A protein and the small-molecule ligand that binds it are described below.
Small molecule (SMILES): CC(=O)N[C@H](Cc1ccccc1)C(=O)N[C@@H](Cc1ccccc1)C(=O)N[C@@H](CCCNC(N)=[NH2+])[C@H](O)CCl

Binding-site contacts:
Ligand atom C17 contacts residue HIS41 of chain 1.B at 3.2 Å.
Ligand atom O2 contacts residue LYS184 of chain 1.B at 3.5 Å.
Ligand atom C25 contacts residue SER182 of chain 1.B at 3.3 Å.
Ligand atom O3 contacts residue GLY185 of chain 1.B at 2.9 Å (h-bond).
Ligand atom N6 contacts residue ASP181 of chain 1.B at 2.9 Å (salt-bridge).
Ligand atom C21 contacts residue SER187 of chain 1.B at 2.4 Å.
Ligand atom C2 contacts residue SER187 of chain 1.B at 1.4 Å.
Ligand atom C22 contacts residue CYS183 of chain 1.B at 3.5 Å (hydrophobic).
Ligand atom C26 contacts residue LYS184 of chain 1.B at 3.4 Å.
Ligand atom O3 contacts residue SER187 of chain 1.B at 2.3 Å (h-bond).
Ligand atom N3 contacts residue SER206 of chain 1.B at 2.8 Å (h-bond).
Ligand atom C22 contacts residue SER206 of chain 1.B at 3.6 Å.
Ligand atom N3 contacts residue HIS41 of chain 1.B at 3.2 Å (h-bond).
Ligand atom N6 contacts residue SER182 of chain 1.B at 3.0 Å (h-bond).
Ligand atom C20 contacts residue THR86 of chain 1.B at 3.2 Å.
Ligand atom N1 contacts residue GLY208 of chain 1.B at 3.0 Å (h-bond).
Ligand atom C1 contacts residue HIS41 of chain 1.B at 1.4 Å.
Ligand atom O1 contacts residue TRP207 of chain 1.B at 3.4 Å.
Ligand atom C17 contacts residue SER206 of chain 1.B at 3.6 Å.
Ligand atom C19 contacts residue ASP90 of chain 1.B at 3.4 Å.
Ligand atom N4 contacts residue GLY208 of chain 1.B at 3.6 Å (h-bond).
Ligand atom C19 contacts residue HIS41 of chain 1.B at 3.6 Å.
Ligand atom C21 contacts residue HIS41 of chain 1.B at 3.4 Å.
Ligand atom C4 contacts residue GLY208 of chain 1.B at 3.5 Å.
Ligand atom C15 contacts residue HIS41 of chain 1.B at 3.6 Å.
Ligand atom O1 contacts residue GLY208 of chain 1.B at 3.1 Å (h-bond).
Ligand atom C12 contacts residue GLY85 of chain 1.B at 3.4 Å.
Ligand atom C2 contacts residue HIS41 of chain 1.B at 2.7 Å.
Ligand atom C20 contacts residue HIS41 of chain 1.B at 3.6 Å.
Ligand atom O4 contacts residue GLY210 of chain 1.B at 2.9 Å (h-bond).
Ligand atom C22 contacts residue SER187 of chain 1.B at 2.7 Å.
Ligand atom O4 contacts residue LYS184 of chain 1.B at 3.2 Å (salt-bridge).
Ligand atom C1 contacts residue SER187 of chain 1.B at 2.3 Å.
Ligand atom N5 contacts residue ASP181 of chain 1.B at 2.9 Å (salt-bridge).
Ligand atom C27 contacts residue LYS184 of chain 1.B at 3.2 Å.
Ligand atom C6 contacts residue GLY208 of chain 1.B at 3.3 Å.
Ligand atom N5 contacts residue GLY210 of chain 1.B at 2.8 Å (h-bond).
Ligand atom N3 contacts residue SER187 of chain 1.B at 3.1 Å (h-bond).
Ligand atom C10 contacts residue THR87 of chain 1.B at 3.5 Å.
Ligand atom N5 contacts residue GLY208 of chain 1.B at 3.6 Å.

Sequence of chain 1.B:
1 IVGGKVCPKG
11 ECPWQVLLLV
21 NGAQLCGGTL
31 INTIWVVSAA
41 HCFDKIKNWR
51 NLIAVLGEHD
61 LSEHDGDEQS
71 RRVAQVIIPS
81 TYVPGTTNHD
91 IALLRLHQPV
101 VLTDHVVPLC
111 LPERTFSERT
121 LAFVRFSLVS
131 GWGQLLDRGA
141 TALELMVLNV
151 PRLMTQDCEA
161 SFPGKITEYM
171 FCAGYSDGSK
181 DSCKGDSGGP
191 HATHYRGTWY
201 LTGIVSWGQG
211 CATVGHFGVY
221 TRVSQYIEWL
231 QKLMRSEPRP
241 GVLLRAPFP